Sequence of chain 1.G:
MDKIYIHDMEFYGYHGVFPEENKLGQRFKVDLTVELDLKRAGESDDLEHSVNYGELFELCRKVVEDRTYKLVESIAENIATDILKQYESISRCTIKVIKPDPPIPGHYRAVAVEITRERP

The protein below binds the small molecule below.
Small molecule (SMILES): Nc1nc2c(c(=O)[nH]1)N=C(CO)CN2

Sequence of chain 1.E:
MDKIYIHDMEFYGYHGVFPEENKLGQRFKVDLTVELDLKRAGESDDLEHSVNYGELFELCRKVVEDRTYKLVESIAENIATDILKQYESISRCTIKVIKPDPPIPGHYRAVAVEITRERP

Binding-site contacts:
Ligand atom N5 contacts residue VAL51 of chain 1.G at 3.6 Å.
Ligand atom N4 contacts residue ASN52 of chain 1.G at 2.8 Å (h-bond).
Ligand atom C11 contacts residue LYS99 of chain 1.E at 3.6 Å.
Ligand atom C8 contacts residue GLU73 of chain 1.E at 3.8 Å.
Ligand atom C8 contacts residue TYR53 of chain 1.G at 3.5 Å (hydrophobic).
Ligand atom N4 contacts residue TYR53 of chain 1.G at 3.8 Å.
Ligand atom C9 contacts residue TYR53 of chain 1.G at 3.2 Å (hydrophobic).
Ligand atom N7 contacts residue GLU73 of chain 1.E at 2.9 Å (salt-bridge).
Ligand atom N5 contacts residue ASN52 of chain 1.G at 3.9 Å.
Ligand atom N1 contacts residue VAL17 of chain 1.E at 4.0 Å.
Ligand atom N6 contacts residue GLU73 of chain 1.E at 2.8 Å (salt-bridge).
Ligand atom C6 contacts residue TYR53 of chain 1.G at 3.5 Å (hydrophobic).
Ligand atom C6 contacts residue LEU47 of chain 1.G at 3.9 Å (hydrophobic).
Ligand atom O8 contacts residue GLU73 of chain 1.E at 3.9 Å.
Ligand atom C2 contacts residue TYR53 of chain 1.G at 3.3 Å (hydrophobic).
Ligand atom N7 contacts residue VAL72 of chain 1.E at 4.0 Å.
Ligand atom C3 contacts residue TYR53 of chain 1.G at 3.5 Å (hydrophobic).
Ligand atom O4 contacts residue VAL17 of chain 1.E at 2.8 Å (h-bond).
Ligand atom N5 contacts residue TYR53 of chain 1.G at 3.4 Å.
Ligand atom C11 contacts residue PHE18 of chain 1.E at 3.8 Å (hydrophobic).
Ligand atom O8 contacts residue LEU71 of chain 1.E at 3.3 Å.
Ligand atom C6 contacts residue VAL51 of chain 1.G at 3.8 Å (hydrophobic).
Ligand atom C10 contacts residue ASN52 of chain 1.G at 4.0 Å.
Ligand atom O8 contacts residue LYS70 of chain 1.E at 3.8 Å.
Ligand atom C3 contacts residue ASN52 of chain 1.G at 3.4 Å.
Ligand atom N7 contacts residue TYR53 of chain 1.G at 3.8 Å.
Ligand atom N5 contacts residue LEU47 of chain 1.G at 3.6 Å.
Ligand atom C11 contacts residue VAL17 of chain 1.E at 3.9 Å (hydrophobic).
Ligand atom O4 contacts residue GLY16 of chain 1.E at 3.4 Å.
Ligand atom N1 contacts residue TYR53 of chain 1.G at 3.4 Å (h-bond).
Ligand atom O8 contacts residue VAL72 of chain 1.E at 3.1 Å (h-bond).
Ligand atom C10 contacts residue TYR53 of chain 1.G at 3.4 Å (hydrophobic).
Ligand atom N6 contacts residue VAL51 of chain 1.G at 3.0 Å (h-bond).
Ligand atom C11 contacts residue GLU21 of chain 1.E at 3.4 Å.
Ligand atom C6 contacts residue GLU73 of chain 1.E at 3.7 Å.
Ligand atom O4 contacts residue GLU21 of chain 1.E at 2.8 Å (salt-bridge).
Ligand atom C11 contacts residue TYR53 of chain 1.G at 3.5 Å (hydrophobic).
Ligand atom N6 contacts residue SER50 of chain 1.G at 3.7 Å.
Ligand atom N6 contacts residue ILE4 of chain 1.G at 3.8 Å.
Ligand atom O4 contacts residue LYS99 of chain 1.E at 3.1 Å (salt-bridge).